Binding-site contacts:
Ligand atom C7 contacts residue ASN211 of chain 2.A at 3.4 Å.
Ligand atom C2 contacts residue ASN211 of chain 2.A at 2.5 Å.
Ligand atom C3 contacts residue ASN211 of chain 2.A at 3.8 Å.
Ligand atom N2 contacts residue ASN211 of chain 2.A at 2.9 Å (h-bond).
Ligand atom C1 contacts residue ASN211 of chain 2.A at 1.4 Å.
Ligand atom O5 contacts residue ASN211 of chain 2.A at 2.4 Å (h-bond).
Ligand atom C8 contacts residue ASN211 of chain 2.A at 4.5 Å.
Ligand atom C5 contacts residue ASN211 of chain 2.A at 3.7 Å.
Ligand atom C4 contacts residue ASN211 of chain 2.A at 4.2 Å.
Ligand atom O7 contacts residue ASN211 of chain 2.A at 3.6 Å (h-bond).

A small-molecule ligand and the protein it binds are described below.
Small molecule (SMILES): CC(=O)N[C@@H]1[C@@H](O)[C@H](O)[C@@H](CO)O[C@H]1O

Sequence of chain 2.A:
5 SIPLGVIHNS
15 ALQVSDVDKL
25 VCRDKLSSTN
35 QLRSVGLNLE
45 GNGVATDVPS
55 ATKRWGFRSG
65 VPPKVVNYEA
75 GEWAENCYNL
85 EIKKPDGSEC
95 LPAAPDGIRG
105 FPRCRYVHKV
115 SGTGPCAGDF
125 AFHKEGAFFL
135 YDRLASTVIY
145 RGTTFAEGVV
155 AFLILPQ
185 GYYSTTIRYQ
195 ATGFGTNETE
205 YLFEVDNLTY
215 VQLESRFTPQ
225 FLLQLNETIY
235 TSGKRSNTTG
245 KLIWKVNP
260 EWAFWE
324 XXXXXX